Sequence of chain 1.A:
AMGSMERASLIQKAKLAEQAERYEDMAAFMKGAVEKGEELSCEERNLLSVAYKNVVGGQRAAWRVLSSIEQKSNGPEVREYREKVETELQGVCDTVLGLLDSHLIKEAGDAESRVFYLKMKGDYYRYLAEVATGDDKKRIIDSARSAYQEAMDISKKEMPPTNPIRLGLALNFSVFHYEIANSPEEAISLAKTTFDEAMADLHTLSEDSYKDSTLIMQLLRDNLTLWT

The protein below binds the small molecule below.
Small molecule (SMILES): O=C(COc1ccccc1P(=O)(O)O)NC1CCCCC1

Binding-site contacts:
Ligand atom OAJ contacts residue ARG60 of chain 1.A at 3.1 Å (salt-bridge).
Ligand atom CAF contacts residue ASN179 of chain 1.A at 4.5 Å.
Ligand atom OAH contacts residue VAL182 of chain 1.A at 4.4 Å.
Ligand atom CAE contacts residue ASN179 of chain 1.A at 3.2 Å.
Ligand atom PAG contacts residue ARG133 of chain 1.A at 3.7 Å.
Ligand atom OAH contacts residue TYR134 of chain 1.A at 4.1 Å.
Ligand atom CAD contacts residue ARG133 of chain 1.A at 4.1 Å.
Ligand atom OAI contacts residue TYR134 of chain 1.A at 2.7 Å (h-bond).
Ligand atom CAR contacts residue ARG60 of chain 1.A at 3.8 Å.
Ligand atom CAF contacts residue VAL182 of chain 1.A at 3.8 Å (hydrophobic).
Ligand atom OAH contacts residue ARG60 of chain 1.A at 2.8 Å (salt-bridge).
Ligand atom OAJ contacts residue TYR134 of chain 1.A at 4.2 Å.
Ligand atom CAU contacts residue ARG60 of chain 1.A at 4.1 Å.
Ligand atom CAC contacts residue ARG133 of chain 1.A at 4.4 Å.
Ligand atom CAS contacts residue ARG60 of chain 1.A at 4.3 Å.
Ligand atom CAS contacts residue ARG64 of chain 1.A at 3.8 Å.
Ligand atom PAG contacts residue ARG60 of chain 1.A at 3.7 Å.
Ligand atom CAQ contacts residue GLY57 of chain 1.A at 3.9 Å.
Ligand atom CAS contacts residue ALA61 of chain 1.A at 4.4 Å (hydrophobic).
Ligand atom CAD contacts residue ASN179 of chain 1.A at 3.3 Å.
Ligand atom OAI contacts residue ARG133 of chain 1.A at 2.8 Å (salt-bridge).
Ligand atom CAT contacts residue ARG64 of chain 1.A at 3.5 Å.
Ligand atom CAD contacts residue VAL182 of chain 1.A at 4.5 Å (hydrophobic).
Ligand atom CAE contacts residue VAL182 of chain 1.A at 3.9 Å (hydrophobic).
Ligand atom OAH contacts residue ARG133 of chain 1.A at 2.8 Å (salt-bridge).
Ligand atom CAF contacts residue LEU178 of chain 1.A at 4.0 Å (hydrophobic).
Ligand atom CAP contacts residue ARG60 of chain 1.A at 4.4 Å.
Ligand atom CAA contacts residue VAL182 of chain 1.A at 4.2 Å (hydrophobic).
Ligand atom CAR contacts residue GLY57 of chain 1.A at 3.5 Å.
Ligand atom CAQ contacts residue ARG60 of chain 1.A at 4.4 Å.
Ligand atom OAI contacts residue ARG60 of chain 1.A at 4.1 Å.
Ligand atom OAI contacts residue ASN179 of chain 1.A at 4.2 Å.
Ligand atom CAT contacts residue ARG60 of chain 1.A at 3.9 Å.
Ligand atom PAG contacts residue TYR134 of chain 1.A at 4.0 Å.
Ligand atom CAF contacts residue ASN230 of chain 1.A at 4.4 Å.
Ligand atom CAR contacts residue ALA61 of chain 1.A at 4.0 Å (hydrophobic).
Ligand atom CAE contacts residue LEU178 of chain 1.A at 3.8 Å (hydrophobic).